A protein and the small-molecule ligand that binds it are described below.
Small molecule (SMILES): O=C(CO)[C@@H](O)[C@H](O)[C@H](O)COP(=O)(O)O

Binding-site contacts:
Ligand atom O1P contacts residue GLY42 of chain 4.D at 3.4 Å.
Ligand atom O2P contacts residue LYS208 of chain 4.D at 2.7 Å (salt-bridge).
Ligand atom C5 contacts residue HIS143 of chain 4.D at 3.4 Å.
Ligand atom O3 contacts residue ALA145 of chain 4.D at 2.7 Å (h-bond).
Ligand atom C6 contacts residue LYS208 of chain 4.D at 3.6 Å.
Ligand atom C5 contacts residue GLY139 of chain 4.D at 4.0 Å.
Ligand atom P contacts residue GLY42 of chain 4.D at 4.1 Å.
Ligand atom C1 contacts residue THR41 of chain 4.D at 3.5 Å.
Ligand atom O5 contacts residue HIS143 of chain 4.D at 2.8 Å (h-bond).
Ligand atom C5 contacts residue VAL138 of chain 4.D at 3.8 Å (hydrophobic).
Ligand atom O3P contacts residue THR44 of chain 4.D at 2.6 Å (h-bond).
Ligand atom P contacts residue ARG172 of chain 4.D at 3.8 Å.
Ligand atom O3P contacts residue GLY43 of chain 4.D at 3.4 Å (h-bond).
Ligand atom C3 contacts residue HIS143 of chain 4.D at 3.8 Å.
Ligand atom O2P contacts residue ARG172 of chain 4.D at 3.8 Å.
Ligand atom C3 contacts residue ALA145 of chain 4.D at 3.6 Å (hydrophobic).
Ligand atom O5 contacts residue GLY139 of chain 4.D at 4.1 Å.
Ligand atom C1 contacts residue ASP72 of chain 4.D at 3.5 Å.
Ligand atom O4 contacts residue GLY137 of chain 4.D at 3.2 Å.
Ligand atom O1 contacts residue THR41 of chain 4.D at 2.9 Å (h-bond).
Ligand atom O4 contacts residue THR41 of chain 4.D at 4.2 Å.
Ligand atom O1P contacts residue THR44 of chain 4.D at 4.2 Å.
Ligand atom C2 contacts residue ASP72 of chain 4.D at 3.6 Å.
Ligand atom C2 contacts residue ALA145 of chain 4.D at 4.0 Å (hydrophobic).
Ligand atom C6 contacts residue VAL138 of chain 4.D at 3.2 Å (hydrophobic).
Ligand atom P contacts residue THR44 of chain 4.D at 3.6 Å.
Ligand atom O1 contacts residue PRO40 of chain 4.D at 3.6 Å.
Ligand atom O2 contacts residue MET71 of chain 4.D at 3.4 Å (h-bond).
Ligand atom O3P contacts residue GLY42 of chain 4.D at 3.9 Å.
Ligand atom O2P contacts residue THR44 of chain 4.D at 3.6 Å (h-bond).
Ligand atom P contacts residue LYS208 of chain 4.D at 3.9 Å.
Ligand atom O1P contacts residue GLY43 of chain 4.D at 2.8 Å (h-bond).
Ligand atom O2 contacts residue ALA145 of chain 4.D at 3.2 Å.
Ligand atom O3 contacts residue HIS143 of chain 4.D at 3.3 Å.
Ligand atom P contacts residue GLY43 of chain 4.D at 3.6 Å.
Ligand atom O1 contacts residue MET71 of chain 4.D at 4.1 Å.
Ligand atom O1P contacts residue ARG172 of chain 4.D at 2.8 Å (salt-bridge).
Ligand atom O4 contacts residue VAL138 of chain 4.D at 3.9 Å.
Ligand atom O2 contacts residue ASP72 of chain 4.D at 2.7 Å (salt-bridge).
Ligand atom O1 contacts residue ASP72 of chain 4.D at 2.8 Å (salt-bridge).

Sequence of chain 4.D:
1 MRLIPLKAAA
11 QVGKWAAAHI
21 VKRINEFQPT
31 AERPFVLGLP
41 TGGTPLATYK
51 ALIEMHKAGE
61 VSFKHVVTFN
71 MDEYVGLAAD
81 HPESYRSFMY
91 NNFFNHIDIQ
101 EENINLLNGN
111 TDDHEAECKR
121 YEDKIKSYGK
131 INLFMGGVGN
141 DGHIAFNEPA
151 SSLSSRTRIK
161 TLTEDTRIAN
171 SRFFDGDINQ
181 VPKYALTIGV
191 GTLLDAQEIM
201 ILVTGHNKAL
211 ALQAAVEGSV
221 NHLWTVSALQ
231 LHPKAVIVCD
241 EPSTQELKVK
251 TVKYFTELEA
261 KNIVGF